Sequence of chain 1.D:
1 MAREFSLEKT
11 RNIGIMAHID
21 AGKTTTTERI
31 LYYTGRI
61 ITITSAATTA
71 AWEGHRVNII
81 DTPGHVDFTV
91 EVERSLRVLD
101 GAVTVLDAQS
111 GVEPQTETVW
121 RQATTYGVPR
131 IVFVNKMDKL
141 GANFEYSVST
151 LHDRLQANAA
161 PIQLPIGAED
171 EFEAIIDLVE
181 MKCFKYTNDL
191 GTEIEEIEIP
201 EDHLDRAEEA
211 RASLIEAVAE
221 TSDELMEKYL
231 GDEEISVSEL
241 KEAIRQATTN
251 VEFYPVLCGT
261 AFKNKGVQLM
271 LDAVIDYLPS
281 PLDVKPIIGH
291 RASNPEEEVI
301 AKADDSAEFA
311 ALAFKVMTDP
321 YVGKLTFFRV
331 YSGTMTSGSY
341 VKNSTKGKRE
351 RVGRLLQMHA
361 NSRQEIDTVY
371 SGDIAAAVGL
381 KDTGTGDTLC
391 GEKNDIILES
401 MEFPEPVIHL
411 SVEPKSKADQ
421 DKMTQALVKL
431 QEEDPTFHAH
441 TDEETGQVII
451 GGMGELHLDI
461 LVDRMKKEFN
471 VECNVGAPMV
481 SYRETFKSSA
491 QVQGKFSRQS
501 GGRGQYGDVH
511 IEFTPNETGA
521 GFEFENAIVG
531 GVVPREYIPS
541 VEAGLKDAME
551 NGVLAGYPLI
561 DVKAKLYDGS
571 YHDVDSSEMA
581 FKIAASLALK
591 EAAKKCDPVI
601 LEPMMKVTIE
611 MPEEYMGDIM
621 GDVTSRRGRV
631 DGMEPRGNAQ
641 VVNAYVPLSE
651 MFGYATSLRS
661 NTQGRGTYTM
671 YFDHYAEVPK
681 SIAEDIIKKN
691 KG

Binding-site contacts:
Ligand atom C7 contacts residue GLU91 of chain 1.D at 3.6 Å.
Ligand atom C2 contacts residue ILE460 of chain 1.D at 4.1 Å (hydrophobic).
Ligand atom O1 contacts residue ILE460 of chain 1.D at 3.7 Å.
Ligand atom O5 contacts residue PRO83 of chain 1.D at 3.9 Å.
Ligand atom C24 contacts residue PHE88 of chain 1.D at 4.2 Å (hydrophobic).
Ligand atom C27 contacts residue ILE460 of chain 1.D at 3.8 Å (hydrophobic).
Ligand atom C2 contacts residue LEU461 of chain 1.D at 3.5 Å (hydrophobic).
Ligand atom O5 contacts residue MG1 of chain 1.SG at 3.8 Å.
Ligand atom C32 contacts residue ASP81 of chain 1.D at 3.2 Å.
Ligand atom C11 contacts residue ILE460 of chain 1.D at 4.2 Å (hydrophobic).
Ligand atom C32 contacts residue THR82 of chain 1.D at 3.7 Å.
Ligand atom C21 contacts residue PRO83 of chain 1.D at 3.7 Å (hydrophobic).
Ligand atom C21 contacts residue PHE88 of chain 1.D at 4.3 Å (hydrophobic).
Ligand atom C3 contacts residue ARG464 of chain 1.D at 3.4 Å.
Ligand atom C6 contacts residue GLU91 of chain 1.D at 3.6 Å.
Ligand atom C19 contacts residue PHE88 of chain 1.D at 4.0 Å (hydrophobic).
Ligand atom C23 contacts residue PHE88 of chain 1.D at 3.6 Å (hydrophobic).
Ligand atom O6 contacts residue ARG464 of chain 1.D at 2.4 Å (salt-bridge).
Ligand atom C19 contacts residue ASP434 of chain 1.D at 4.1 Å.
Ligand atom C30 contacts residue LEU456 of chain 1.D at 4.0 Å (hydrophobic).
Ligand atom C32 contacts residue PRO83 of chain 1.D at 3.8 Å (hydrophobic).
Ligand atom C1 contacts residue ILE460 of chain 1.D at 3.7 Å (hydrophobic).
Ligand atom C19 contacts residue HIS457 of chain 1.D at 4.0 Å.
Ligand atom C2 contacts residue HIS457 of chain 1.D at 4.3 Å.
Ligand atom C33 contacts residue HIS85 of chain 1.D at 3.9 Å.
Ligand atom C12 contacts residue PHE88 of chain 1.D at 3.6 Å (hydrophobic).
Ligand atom C28 contacts residue LEU456 of chain 1.D at 4.2 Å (hydrophobic).
Ligand atom C4 contacts residue ARG464 of chain 1.D at 3.9 Å.
Ligand atom C11 contacts residue PHE88 of chain 1.D at 3.9 Å (hydrophobic).
Ligand atom C21 contacts residue GLU91 of chain 1.D at 3.8 Å.
Ligand atom C18 contacts residue GLU433 of chain 1.D at 4.1 Å.
Ligand atom C4 contacts residue ASP434 of chain 1.D at 4.2 Å.
Ligand atom C6 contacts residue LYS315 of chain 1.D at 3.9 Å.
Ligand atom O2 contacts residue PRO83 of chain 1.D at 4.1 Å.
Ligand atom C18 contacts residue ASP434 of chain 1.D at 4.2 Å.
Ligand atom C25 contacts residue HIS85 of chain 1.D at 4.1 Å.
Ligand atom C3 contacts residue LEU461 of chain 1.D at 3.7 Å (hydrophobic).
Ligand atom C7 contacts residue LYS315 of chain 1.D at 4.2 Å.
Ligand atom C18 contacts residue ARG464 of chain 1.D at 3.3 Å.
Ligand atom O4 contacts residue MG1 of chain 1.SG at 4.3 Å.

The protein below binds the small molecule below.
Small molecule (SMILES): CC(=O)O[C@H]1C[C@@]2(C)[C@@H](C[C@@H](O)[C@H]3[C@@]4(C)CC[C@@H](O)[C@@H](C)[C@@H]4CC[C@@]32C)C1C(CCCC1CCCC1)C(=O)O